The protein below binds the small molecule below.
Small molecule (SMILES): Nc1nc2c(ncn2[C@H]2C[C@H](O)[C@@H](CO[P](=O)(O)O[P](=O)(O)OP(=O)(O)O)O2)c(=O)[nH]1

Binding-site contacts:
Ligand atom PA contacts residue MG1 of chain 1.H at 2.9 Å.
Ligand atom PG contacts residue MG1 of chain 1.H at 3.4 Å.
Ligand atom C1' contacts residue HIS861 of chain 1.A at 3.4 Å.
Ligand atom O2A contacts residue MG1 of chain 1.H at 1.9 Å.
Ligand atom C8 contacts residue TYR855 of chain 1.A at 3.3 Å (hydrophobic).
Ligand atom O5' contacts residue ASP561 of chain 1.A at 3.3 Å (salt-bridge).
Ligand atom O4' contacts residue HIS861 of chain 1.A at 3.6 Å.
Ligand atom O3G contacts residue LYS556 of chain 1.A at 3.0 Å (salt-bridge).
Ligand atom N9 contacts residue TYR855 of chain 1.A at 3.3 Å (h-bond).
Ligand atom C6 contacts residue TYR855 of chain 1.A at 3.5 Å (hydrophobic).
Ligand atom O1G contacts residue ARG824 of chain 1.A at 3.3 Å (salt-bridge).
Ligand atom O3G contacts residue SER481 of chain 1.A at 2.5 Å (h-bond).
Ligand atom O1B contacts residue ASP561 of chain 1.A at 3.0 Å (salt-bridge).
Ligand atom O2A contacts residue ASP559 of chain 1.A at 2.9 Å (salt-bridge).
Ligand atom O5' contacts residue MG1 of chain 1.H at 3.3 Å.
Ligand atom O1G contacts residue LYS556 of chain 1.A at 3.6 Å.
Ligand atom O3G contacts residue PRO558 of chain 1.A at 3.4 Å.
Ligand atom C2' contacts residue TYR855 of chain 1.A at 3.4 Å (hydrophobic).
Ligand atom O2G contacts residue ASP559 of chain 1.A at 3.0 Å (salt-bridge).
Ligand atom C2' contacts residue HIS861 of chain 1.A at 3.3 Å.
Ligand atom C4 contacts residue TYR855 of chain 1.A at 3.2 Å (hydrophobic).
Ligand atom O1B contacts residue MG1 of chain 1.H at 2.0 Å.
Ligand atom N2 contacts residue HIS772 of chain 1.A at 3.2 Å.
Ligand atom O4' contacts residue ARG479 of chain 1.A at 3.2 Å (salt-bridge).
Ligand atom O1B contacts residue SER481 of chain 1.A at 3.0 Å (h-bond).
Ligand atom O3B contacts residue ARG799 of chain 1.A at 3.5 Å (salt-bridge).
Ligand atom O3' contacts residue PRO858 of chain 1.A at 3.2 Å.
Ligand atom PB contacts residue MG1 of chain 1.H at 3.0 Å.
Ligand atom O3' contacts residue HIS861 of chain 1.A at 3.5 Å (h-bond).
Ligand atom N7 contacts residue TYR855 of chain 1.A at 3.2 Å (h-bond).
Ligand atom O3' contacts residue GLY480 of chain 1.A at 3.1 Å.
Ligand atom O3A contacts residue MG1 of chain 1.H at 3.1 Å.
Ligand atom N3 contacts residue PHE857 of chain 1.A at 3.4 Å.
Ligand atom O2G contacts residue MG1 of chain 1.H at 2.2 Å.
Ligand atom O1B contacts residue GLY480 of chain 1.A at 3.5 Å.
Ligand atom O2A contacts residue ASP561 of chain 1.A at 2.7 Å (salt-bridge).
Ligand atom PG contacts residue SER481 of chain 1.A at 3.5 Å.
Ligand atom C5 contacts residue TYR855 of chain 1.A at 3.1 Å (hydrophobic).
Ligand atom O3B contacts residue MG1 of chain 1.H at 3.6 Å.
Ligand atom O2B contacts residue ARG799 of chain 1.A at 3.3 Å (salt-bridge).

Sequence of chain 1.A:
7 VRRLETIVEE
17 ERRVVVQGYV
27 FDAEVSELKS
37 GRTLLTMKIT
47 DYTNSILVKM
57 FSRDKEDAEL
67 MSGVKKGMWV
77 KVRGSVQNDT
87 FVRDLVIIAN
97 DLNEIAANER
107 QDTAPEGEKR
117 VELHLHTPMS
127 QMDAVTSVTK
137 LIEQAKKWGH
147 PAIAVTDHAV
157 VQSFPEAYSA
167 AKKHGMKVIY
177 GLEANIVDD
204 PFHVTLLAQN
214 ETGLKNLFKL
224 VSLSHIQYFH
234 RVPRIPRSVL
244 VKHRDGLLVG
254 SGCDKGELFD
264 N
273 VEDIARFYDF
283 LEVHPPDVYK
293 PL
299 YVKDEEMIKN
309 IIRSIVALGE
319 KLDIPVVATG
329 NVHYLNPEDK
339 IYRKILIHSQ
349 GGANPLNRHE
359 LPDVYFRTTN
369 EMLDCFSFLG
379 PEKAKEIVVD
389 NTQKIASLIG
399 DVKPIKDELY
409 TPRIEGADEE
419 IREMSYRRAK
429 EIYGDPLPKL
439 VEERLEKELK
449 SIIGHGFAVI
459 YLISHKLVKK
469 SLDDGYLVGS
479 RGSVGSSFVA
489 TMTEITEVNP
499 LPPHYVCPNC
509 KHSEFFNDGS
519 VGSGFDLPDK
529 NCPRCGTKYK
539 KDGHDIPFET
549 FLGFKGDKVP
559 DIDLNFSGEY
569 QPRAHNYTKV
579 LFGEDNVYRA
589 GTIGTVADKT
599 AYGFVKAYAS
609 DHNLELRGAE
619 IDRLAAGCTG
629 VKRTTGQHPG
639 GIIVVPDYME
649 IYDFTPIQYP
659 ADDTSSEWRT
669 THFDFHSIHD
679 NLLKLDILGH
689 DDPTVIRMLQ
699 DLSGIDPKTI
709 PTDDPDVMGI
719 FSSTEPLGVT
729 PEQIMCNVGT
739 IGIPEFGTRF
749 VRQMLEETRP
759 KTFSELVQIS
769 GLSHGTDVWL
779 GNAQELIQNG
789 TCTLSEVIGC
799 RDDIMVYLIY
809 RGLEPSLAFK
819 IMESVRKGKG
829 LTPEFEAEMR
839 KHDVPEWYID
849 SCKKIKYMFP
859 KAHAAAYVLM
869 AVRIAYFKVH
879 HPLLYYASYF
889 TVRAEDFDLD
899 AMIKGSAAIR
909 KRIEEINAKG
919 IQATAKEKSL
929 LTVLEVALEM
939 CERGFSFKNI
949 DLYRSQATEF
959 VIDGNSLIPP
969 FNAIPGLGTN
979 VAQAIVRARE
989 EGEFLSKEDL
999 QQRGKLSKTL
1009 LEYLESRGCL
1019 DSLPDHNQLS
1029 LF